Sequence of chain 1.B:
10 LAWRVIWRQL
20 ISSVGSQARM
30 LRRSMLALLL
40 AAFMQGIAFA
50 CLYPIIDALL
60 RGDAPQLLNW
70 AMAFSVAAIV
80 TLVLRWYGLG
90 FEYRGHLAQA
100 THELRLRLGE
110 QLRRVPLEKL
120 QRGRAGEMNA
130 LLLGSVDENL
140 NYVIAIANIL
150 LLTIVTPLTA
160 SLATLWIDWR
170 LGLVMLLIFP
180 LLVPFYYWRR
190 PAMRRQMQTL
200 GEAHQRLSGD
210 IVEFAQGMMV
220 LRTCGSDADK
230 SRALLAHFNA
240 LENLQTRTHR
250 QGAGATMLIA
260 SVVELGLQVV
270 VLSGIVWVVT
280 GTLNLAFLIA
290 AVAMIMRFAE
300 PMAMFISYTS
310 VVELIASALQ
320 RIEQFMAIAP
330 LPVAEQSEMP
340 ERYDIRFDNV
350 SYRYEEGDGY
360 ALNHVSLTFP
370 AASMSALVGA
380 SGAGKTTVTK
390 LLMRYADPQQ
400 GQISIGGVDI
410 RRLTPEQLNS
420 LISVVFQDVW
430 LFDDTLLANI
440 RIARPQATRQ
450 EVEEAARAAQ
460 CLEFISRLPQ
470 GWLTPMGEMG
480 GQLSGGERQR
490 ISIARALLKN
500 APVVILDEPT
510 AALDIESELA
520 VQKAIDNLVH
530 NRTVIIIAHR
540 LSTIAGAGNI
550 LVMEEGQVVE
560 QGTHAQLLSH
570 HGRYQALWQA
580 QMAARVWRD

Binding-site contacts:
Ligand atom O2B contacts residue LYS383 of chain 1.A at 3.0 Å (salt-bridge).
Ligand atom O2A contacts residue MG1 of chain 1.C at 3.2 Å.
Ligand atom O1A contacts residue SER384 of chain 1.A at 3.1 Å (h-bond).
Ligand atom O2G contacts residue SER379 of chain 1.A at 3.3 Å.
Ligand atom PB contacts residue GLY382 of chain 1.A at 3.3 Å.
Ligand atom O4G contacts residue GLY485 of chain 1.B at 3.4 Å (h-bond).
Ligand atom O4G contacts residue HIS537 of chain 1.A at 3.1 Å (h-bond).
Ligand atom O1A contacts residue THR385 of chain 1.A at 2.4 Å (h-bond).
Ligand atom N3 contacts residue GLN481 of chain 1.B at 3.3 Å (h-bond).
Ligand atom C4 contacts residue TYR351 of chain 1.A at 3.4 Å (hydrophobic).
Ligand atom O5' contacts residue SER483 of chain 1.B at 3.0 Å (h-bond).
Ligand atom PA contacts residue THR385 of chain 1.A at 3.3 Å.
Ligand atom O3B contacts residue GLY380 of chain 1.A at 2.9 Å (h-bond).
Ligand atom O1B contacts residue LYS383 of chain 1.A at 3.3 Å (salt-bridge).
Ligand atom O1G contacts residue LYS383 of chain 1.A at 3.1 Å (salt-bridge).
Ligand atom O4G contacts residue ALA511 of chain 1.B at 2.9 Å (h-bond).
Ligand atom O5' contacts residue THR385 of chain 1.A at 3.2 Å (h-bond).
Ligand atom O2' contacts residue GLN481 of chain 1.B at 3.1 Å (h-bond).
Ligand atom O2B contacts residue GLY382 of chain 1.A at 2.4 Å (h-bond).
Ligand atom O4G contacts residue GLU506 of chain 1.A at 2.8 Å (salt-bridge).
Ligand atom O3A contacts residue SER483 of chain 1.B at 3.1 Å (h-bond).
Ligand atom O1B contacts residue MG1 of chain 1.C at 3.1 Å.
Ligand atom O4G contacts residue GLN425 of chain 1.A at 3.1 Å (h-bond).
Ligand atom O1G contacts residue SER379 of chain 1.A at 3.3 Å.
Ligand atom O2G contacts residue GLY485 of chain 1.B at 2.9 Å (h-bond).
Ligand atom O2A contacts residue SER483 of chain 1.B at 2.9 Å (h-bond).
Ligand atom O1A contacts residue GLY382 of chain 1.A at 3.2 Å.
Ligand atom O2' contacts residue GLU486 of chain 1.B at 3.0 Å (salt-bridge).
Ligand atom O2B contacts residue ALA381 of chain 1.A at 2.7 Å (h-bond).
Ligand atom O3A contacts residue GLY382 of chain 1.A at 3.3 Å (h-bond).
Ligand atom O3G contacts residue MG1 of chain 1.C at 2.1 Å.
Ligand atom O1G contacts residue HIS537 of chain 1.A at 2.7 Å (h-bond).
Ligand atom C4 contacts residue GLN481 of chain 1.B at 3.1 Å.
Ligand atom PA contacts residue SER483 of chain 1.B at 3.3 Å.
Ligand atom O1B contacts residue SER384 of chain 1.A at 2.8 Å (h-bond).
Ligand atom O3G contacts residue GLN425 of chain 1.A at 2.8 Å (h-bond).
Ligand atom C5' contacts residue GLY380 of chain 1.A at 3.3 Å.
Ligand atom C2' contacts residue SER483 of chain 1.B at 3.3 Å.
Ligand atom O2G contacts residue SER483 of chain 1.B at 3.4 Å.
Ligand atom N7 contacts residue ARG388 of chain 1.A at 3.2 Å (salt-bridge).

Sequence of chain 1.A:
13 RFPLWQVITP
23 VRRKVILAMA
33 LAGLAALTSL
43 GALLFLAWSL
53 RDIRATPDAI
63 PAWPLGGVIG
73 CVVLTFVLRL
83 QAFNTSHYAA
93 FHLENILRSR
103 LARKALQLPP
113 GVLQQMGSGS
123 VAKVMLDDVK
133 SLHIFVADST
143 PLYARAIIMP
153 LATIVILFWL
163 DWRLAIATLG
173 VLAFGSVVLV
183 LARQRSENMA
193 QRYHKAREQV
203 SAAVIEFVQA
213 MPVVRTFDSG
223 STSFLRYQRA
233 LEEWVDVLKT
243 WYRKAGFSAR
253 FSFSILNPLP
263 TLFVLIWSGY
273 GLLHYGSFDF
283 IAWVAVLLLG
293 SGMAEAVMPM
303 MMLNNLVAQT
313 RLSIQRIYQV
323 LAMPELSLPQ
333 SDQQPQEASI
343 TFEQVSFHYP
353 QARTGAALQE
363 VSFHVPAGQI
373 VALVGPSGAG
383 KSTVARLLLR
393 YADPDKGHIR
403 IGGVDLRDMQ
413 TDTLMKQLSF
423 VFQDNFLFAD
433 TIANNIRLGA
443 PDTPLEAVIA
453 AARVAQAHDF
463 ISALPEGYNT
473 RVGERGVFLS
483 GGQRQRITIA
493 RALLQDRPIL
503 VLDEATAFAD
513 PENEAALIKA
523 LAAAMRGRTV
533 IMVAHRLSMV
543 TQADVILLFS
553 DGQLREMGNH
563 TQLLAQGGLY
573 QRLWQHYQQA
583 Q

A small-molecule ligand and the protein it binds are described below.
Small molecule (SMILES): Nc1ncnc2c1ncn2[C@@H]1O[C@H](CO[P](=O)(O)O[P](=O)(O)O[V](=O)(O)(O)O)[C@@H](O)[C@H]1O